This small molecule binds to this protein.
Small molecule (SMILES): C[C@H](C(=O)SCCNC(=O)CCNC(=O)C(O)C(C)(C)COP(=O)(O)OP(=O)(O)OC[C@H]1O[C@H](n2cnc3c(N)ncnc32)[C@H](O)[C@@H]1OP(=O)(O)O)[C@H]1CC[C@H]2[C@@H]3CCC4=CC(=O)CC[C@]4(C)[C@H]3CC[C@]12C

Sequence of chain 1.A:
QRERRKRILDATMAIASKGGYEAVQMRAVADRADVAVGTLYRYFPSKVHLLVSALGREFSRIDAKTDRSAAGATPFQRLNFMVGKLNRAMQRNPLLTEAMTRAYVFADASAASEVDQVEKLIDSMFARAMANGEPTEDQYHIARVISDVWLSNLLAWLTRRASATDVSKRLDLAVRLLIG

Binding-site contacts:
Ligand atom C10 contacts residue ILE140 of chain 1.A at 3.9 Å (hydrophobic).
Ligand atom C04 contacts residue THR115 of chain 1.A at 4.0 Å.
Ligand atom O06 contacts residue LEU114 of chain 1.A at 3.5 Å.
Ligand atom C32 contacts residue ALA107 of chain 1.A at 3.8 Å (hydrophobic).
Ligand atom O22 contacts residue TYR122 of chain 1.A at 3.6 Å.
Ligand atom C33 contacts residue ALA107 of chain 1.A at 4.0 Å (hydrophobic).
Ligand atom C33 contacts residue ASN111 of chain 1.A at 3.8 Å.
Ligand atom C03 contacts residue MET118 of chain 1.A at 3.7 Å (hydrophobic).
Ligand atom C25 contacts residue TRP168 of chain 1.A at 4.0 Å (hydrophobic).
Ligand atom O22 contacts residue ILE140 of chain 1.A at 3.9 Å.
Ligand atom C08 contacts residue TYR122 of chain 1.A at 3.4 Å (hydrophobic).
Ligand atom O36 contacts residue ALA107 of chain 1.A at 3.8 Å.
Ligand atom C03 contacts residue THR115 of chain 1.A at 3.7 Å.
Ligand atom O22 contacts residue ARG162 of chain 1.A at 3.1 Å (salt-bridge).
Ligand atom C09 contacts residue TYR122 of chain 1.A at 4.0 Å (hydrophobic).
Ligand atom S01 contacts residue ALA107 of chain 1.A at 3.3 Å (h-bond).
Ligand atom C32 contacts residue ILE79 of chain 1.A at 3.8 Å (hydrophobic).
Ligand atom C32 contacts residue GLU75 of chain 1.A at 3.8 Å.
Ligand atom C21 contacts residue LEU169 of chain 1.A at 4.0 Å (hydrophobic).
Ligand atom C18 contacts residue TRP168 of chain 1.A at 4.0 Å (hydrophobic).
Ligand atom S01 contacts residue MET108 of chain 1.A at 3.8 Å.
Ligand atom O06 contacts residue LEU72 of chain 1.A at 4.0 Å.
Ligand atom C23 contacts residue PHE76 of chain 1.A at 4.0 Å (hydrophobic).
Ligand atom C10 contacts residue SER165 of chain 1.A at 3.5 Å.
Ligand atom N34 contacts residue ILE79 of chain 1.A at 3.8 Å.
Ligand atom O22 contacts residue SER165 of chain 1.A at 3.6 Å.
Ligand atom C25 contacts residue PHE76 of chain 1.A at 4.0 Å (hydrophobic).
Ligand atom C15 contacts residue LEU72 of chain 1.A at 3.9 Å (hydrophobic).
Ligand atom C02 contacts residue LEU114 of chain 1.A at 3.9 Å (hydrophobic).
Ligand atom C09 contacts residue SER165 of chain 1.A at 3.9 Å.
Ligand atom C07 contacts residue TYR122 of chain 1.A at 3.8 Å (hydrophobic).
Ligand atom N34 contacts residue GLU75 of chain 1.A at 2.6 Å (salt-bridge).
Ligand atom C17 contacts residue PHE76 of chain 1.A at 3.5 Å (hydrophobic).
Ligand atom C21 contacts residue TRP168 of chain 1.A at 3.9 Å (hydrophobic).
Ligand atom C35 contacts residue GLU75 of chain 1.A at 3.2 Å.
Ligand atom C33 contacts residue LEU114 of chain 1.A at 4.0 Å (hydrophobic).
Ligand atom C20 contacts residue LEU172 of chain 1.A at 4.0 Å (hydrophobic).
Ligand atom C21 contacts residue LEU172 of chain 1.A at 3.8 Å (hydrophobic).
Ligand atom C12 contacts residue TRP168 of chain 1.A at 3.8 Å (hydrophobic).
Ligand atom C12 contacts residue ILE140 of chain 1.A at 4.0 Å (hydrophobic).